A protein and the small-molecule ligand that binds it are described below.
Small molecule (SMILES): N#Cc1c(Br)[nH]c2nc(N)[nH]c(=O)c12

Binding-site contacts:
Ligand atom C4 contacts residue NAP1 of chain 1.E at 3.7 Å.
Ligand atom O12 contacts residue PRO230 of chain 1.A at 3.8 Å.
Ligand atom C7 contacts residue PHE117 of chain 1.A at 3.6 Å (hydrophobic).
Ligand atom C5 contacts residue PHE117 of chain 1.A at 3.5 Å (hydrophobic).
Ligand atom N13 contacts residue SER115 of chain 1.A at 3.0 Å (h-bond).
Ligand atom N13 contacts residue PHE117 of chain 1.A at 3.7 Å.
Ligand atom BR15 contacts residue GLY225 of chain 1.A at 3.9 Å.
Ligand atom C10 contacts residue PRO230 of chain 1.A at 4.0 Å (hydrophobic).
Ligand atom N11 contacts residue NAP1 of chain 1.E at 3.7 Å.
Ligand atom N6 contacts residue PHE117 of chain 1.A at 3.5 Å.
Ligand atom O12 contacts residue PHE117 of chain 1.A at 4.0 Å.
Ligand atom C4 contacts residue PHE117 of chain 1.A at 3.5 Å (hydrophobic).
Ligand atom C7 contacts residue NAP1 of chain 1.E at 3.5 Å.
Ligand atom C1 contacts residue NAP1 of chain 1.E at 3.2 Å.
Ligand atom N11 contacts residue LEU229 of chain 1.A at 4.0 Å.
Ligand atom N6 contacts residue SER115 of chain 1.A at 3.8 Å.
Ligand atom N2 contacts residue PHE117 of chain 1.A at 3.8 Å.
Ligand atom BR15 contacts residue NAP1 of chain 1.E at 3.6 Å.
Ligand atom C8 contacts residue TYR194 of chain 1.A at 3.8 Å (hydrophobic).
Ligand atom N2 contacts residue NAP1 of chain 1.E at 2.6 Å (h-bond).
Ligand atom C10 contacts residue PHE117 of chain 1.A at 3.9 Å (hydrophobic).
Ligand atom C3 contacts residue PHE117 of chain 1.A at 3.7 Å (hydrophobic).
Ligand atom N9 contacts residue TYR194 of chain 1.A at 2.7 Å (h-bond).
Ligand atom N9 contacts residue NAP1 of chain 1.E at 3.6 Å.
Ligand atom O12 contacts residue ARG34 of chain 1.A at 3.1 Å (salt-bridge).
Ligand atom O12 contacts residue NAP1 of chain 1.E at 3.4 Å (h-bond).
Ligand atom C3 contacts residue NAP1 of chain 1.E at 3.3 Å.
Ligand atom N6 contacts residue NAP1 of chain 1.E at 2.7 Å (h-bond).
Ligand atom C1 contacts residue PHE117 of chain 1.A at 3.4 Å (hydrophobic).
Ligand atom C5 contacts residue TYR194 of chain 1.A at 3.6 Å (hydrophobic).
Ligand atom N13 contacts residue NAP1 of chain 1.E at 3.0 Å (h-bond).
Ligand atom N11 contacts residue PRO230 of chain 1.A at 3.3 Å.
Ligand atom BR15 contacts residue ASP181 of chain 1.A at 3.8 Å.
Ligand atom C5 contacts residue NAP1 of chain 1.E at 3.5 Å.
Ligand atom N9 contacts residue PHE117 of chain 1.A at 3.5 Å.
Ligand atom C8 contacts residue NAP1 of chain 1.E at 3.3 Å.
Ligand atom N6 contacts residue TYR194 of chain 1.A at 3.8 Å.
Ligand atom C10 contacts residue NAP1 of chain 1.E at 3.6 Å.
Ligand atom C1 contacts residue SER115 of chain 1.A at 3.9 Å.
Ligand atom C8 contacts residue PHE117 of chain 1.A at 3.5 Å (hydrophobic).

Sequence of chain 1.A:
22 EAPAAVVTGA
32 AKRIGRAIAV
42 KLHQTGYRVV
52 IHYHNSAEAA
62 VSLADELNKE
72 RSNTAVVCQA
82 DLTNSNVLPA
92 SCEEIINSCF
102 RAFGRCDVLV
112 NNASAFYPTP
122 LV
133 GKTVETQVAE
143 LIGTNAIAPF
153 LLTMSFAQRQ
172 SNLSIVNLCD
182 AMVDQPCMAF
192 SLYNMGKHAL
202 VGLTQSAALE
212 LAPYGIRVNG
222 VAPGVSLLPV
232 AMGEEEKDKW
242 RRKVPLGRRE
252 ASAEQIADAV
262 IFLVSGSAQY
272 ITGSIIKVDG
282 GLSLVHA